Binding-site contacts:
Ligand atom O2' contacts residue ARG114 of chain 1.H at 3.4 Å.
Ligand atom N4 contacts residue LYS90 of chain 1.E at 3.4 Å.
Ligand atom O5' contacts residue ARG97 of chain 1.E at 3.6 Å (salt-bridge).
Ligand atom O2' contacts residue ILE79 of chain 1.H at 3.3 Å (h-bond).
Ligand atom OP2 contacts residue ARG97 of chain 1.E at 3.1 Å (salt-bridge).
Ligand atom O5' contacts residue ARG137 of chain 1.E at 3.6 Å.
Ligand atom C1' contacts residue VAL78 of chain 1.H at 4.1 Å (hydrophobic).
Ligand atom OP1 contacts residue ARG96 of chain 1.E at 3.9 Å.
Ligand atom O2' contacts residue ASP133 of chain 1.E at 3.8 Å.
Ligand atom O2' contacts residue ILE80 of chain 1.H at 4.1 Å.
Ligand atom C5' contacts residue ARG137 of chain 1.E at 4.0 Å.
Ligand atom O3' contacts residue ALA134 of chain 1.E at 3.9 Å.
Ligand atom OP1 contacts residue ARG137 of chain 1.E at 3.5 Å (salt-bridge).
Ligand atom O2 contacts residue GLU87 of chain 1.E at 3.2 Å (salt-bridge).
Ligand atom P contacts residue ARG97 of chain 1.E at 4.1 Å.
Ligand atom C3' contacts residue ASP133 of chain 1.E at 4.0 Å.
Ligand atom N1 contacts residue VAL86 of chain 1.E at 3.7 Å.
Ligand atom N4 contacts residue ALA70 of chain 1.H at 3.7 Å.
Ligand atom O4' contacts residue ARG114 of chain 1.H at 3.7 Å.
Ligand atom O2 contacts residue VAL86 of chain 1.E at 3.2 Å.
Ligand atom OP2 contacts residue ARG107 of chain 1.H at 2.7 Å (salt-bridge).
Ligand atom O2' contacts residue ASN181 of chain 1.E at 3.4 Å (h-bond).
Ligand atom O2' contacts residue ASP110 of chain 1.H at 3.9 Å.
Ligand atom O2 contacts residue ARG114 of chain 1.H at 3.4 Å (salt-bridge).
Ligand atom O2' contacts residue GLU87 of chain 1.E at 4.0 Å.
Ligand atom O3' contacts residue ARG137 of chain 1.E at 3.7 Å.
Ligand atom P contacts residue ARG107 of chain 1.H at 3.0 Å.
Ligand atom P contacts residue ARG137 of chain 1.E at 3.9 Å.
Ligand atom C2' contacts residue VAL86 of chain 1.E at 3.9 Å (hydrophobic).
Ligand atom C2 contacts residue VAL86 of chain 1.E at 3.2 Å (hydrophobic).
Ligand atom OP1 contacts residue ASP180 of chain 1.E at 3.7 Å.
Ligand atom O3' contacts residue ASP133 of chain 1.E at 2.6 Å (salt-bridge).
Ligand atom C2 contacts residue VAL78 of chain 1.H at 4.1 Å (hydrophobic).
Ligand atom C4' contacts residue ARG114 of chain 1.H at 4.0 Å.
Ligand atom O4' contacts residue ILE80 of chain 1.H at 4.0 Å.
Ligand atom N3 contacts residue VAL86 of chain 1.E at 3.6 Å.
Ligand atom O3' contacts residue ARG107 of chain 1.H at 3.9 Å.
Ligand atom OP1 contacts residue ASP186 of chain 1.E at 3.5 Å (salt-bridge).
Ligand atom O2 contacts residue VAL78 of chain 1.H at 3.5 Å.
Ligand atom OP1 contacts residue ARG107 of chain 1.H at 2.6 Å (salt-bridge).

Sequence of chain 1.E:
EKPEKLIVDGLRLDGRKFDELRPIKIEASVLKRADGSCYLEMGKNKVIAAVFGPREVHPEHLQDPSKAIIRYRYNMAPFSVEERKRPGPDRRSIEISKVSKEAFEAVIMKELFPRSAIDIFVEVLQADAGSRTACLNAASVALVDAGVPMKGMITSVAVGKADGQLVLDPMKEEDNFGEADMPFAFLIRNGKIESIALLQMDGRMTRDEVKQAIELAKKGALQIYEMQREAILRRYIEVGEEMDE

The small molecule below binds the protein below.
Small molecule (SMILES): Nc1ccn([C@@H]2O[C@H](CO[P](=O)(O)O[C@H]3[C@@H](O)[C@H](n4ccc(N)nc4=O)O[C@@H]3CO[P](=O)(O)O[C@H]3[C@@H](O)[C@H](n4ccc(N)nc4=O)O[C@@H]3CO[P](=O)(O)O[C@H]3[C@@H](O)[C@H](n4ccc(N)nc4=O)O[C@@H]3COP(=O)=O)[C@@H](O)[C@H]2O)c(=O)n1

Sequence of chain 1.H:
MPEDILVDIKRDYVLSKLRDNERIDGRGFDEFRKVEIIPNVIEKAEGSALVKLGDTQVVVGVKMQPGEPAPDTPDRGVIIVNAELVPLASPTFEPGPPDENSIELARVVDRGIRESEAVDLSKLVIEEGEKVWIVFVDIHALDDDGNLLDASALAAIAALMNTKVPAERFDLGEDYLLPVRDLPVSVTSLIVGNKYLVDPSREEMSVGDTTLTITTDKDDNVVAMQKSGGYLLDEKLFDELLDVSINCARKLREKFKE